Sequence of chain 47.C:
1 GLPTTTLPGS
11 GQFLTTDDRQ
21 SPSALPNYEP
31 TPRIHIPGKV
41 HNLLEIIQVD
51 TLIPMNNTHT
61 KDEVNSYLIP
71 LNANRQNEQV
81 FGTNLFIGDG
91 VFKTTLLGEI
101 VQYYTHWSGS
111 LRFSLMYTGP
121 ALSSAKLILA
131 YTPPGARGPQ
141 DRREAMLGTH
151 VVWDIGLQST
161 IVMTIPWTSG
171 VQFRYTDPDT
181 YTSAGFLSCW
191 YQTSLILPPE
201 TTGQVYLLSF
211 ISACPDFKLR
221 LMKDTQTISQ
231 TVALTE

Sequence of chain 46.A:
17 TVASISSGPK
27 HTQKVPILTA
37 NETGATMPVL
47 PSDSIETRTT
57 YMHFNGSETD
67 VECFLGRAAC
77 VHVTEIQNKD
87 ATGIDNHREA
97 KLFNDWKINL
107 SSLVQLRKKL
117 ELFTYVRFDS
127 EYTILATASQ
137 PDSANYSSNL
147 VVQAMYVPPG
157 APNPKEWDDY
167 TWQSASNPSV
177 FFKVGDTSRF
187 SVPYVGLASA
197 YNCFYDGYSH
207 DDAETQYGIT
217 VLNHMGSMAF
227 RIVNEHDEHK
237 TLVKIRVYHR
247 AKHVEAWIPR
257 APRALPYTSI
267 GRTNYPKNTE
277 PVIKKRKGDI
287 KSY

A protein and the small-molecule ligand that binds it are described below.
Small molecule (SMILES): OCCOCOCc1cc(CCCCCOc2c(Cl)cc(C3=NCCO3)cc2Cl)on1

Binding-site contacts:
Ligand atom C4 contacts residue LEU106 of chain 46.A at 2.5 Å (hydrophobic).
Ligand atom C3B contacts residue PHE186 of chain 46.A at 3.7 Å (hydrophobic).
Ligand atom CL1 contacts residue VAL188 of chain 46.A at 3.5 Å.
Ligand atom C1C contacts residue TYR128 of chain 46.A at 3.5 Å (hydrophobic).
Ligand atom CL2 contacts residue ILE104 of chain 46.A at 3.1 Å.
Ligand atom C31 contacts residue ASN219 of chain 46.A at 3.8 Å.
Ligand atom C5A contacts residue VAL176 of chain 46.A at 3.2 Å (hydrophobic).
Ligand atom C4A contacts residue SER175 of chain 46.A at 3.8 Å.
Ligand atom O1A contacts residue ALA150 of chain 46.A at 3.8 Å.
Ligand atom C4C contacts residue TYR128 of chain 46.A at 3.5 Å (hydrophobic).
Ligand atom C5A contacts residue PHE186 of chain 46.A at 3.5 Å (hydrophobic).
Ligand atom C2A contacts residue PHE186 of chain 46.A at 3.3 Å (hydrophobic).
Ligand atom N2 contacts residue MET221 of chain 46.A at 3.5 Å (h-bond).
Ligand atom C1B contacts residue VAL188 of chain 46.A at 3.8 Å (hydrophobic).
Ligand atom C4A contacts residue PRO174 of chain 46.A at 3.3 Å (hydrophobic).
Ligand atom N2 contacts residue ASN219 of chain 46.A at 3.4 Å (h-bond).
Ligand atom C6B contacts residue VAL188 of chain 46.A at 3.8 Å (hydrophobic).
Ligand atom C31 contacts residue LEU106 of chain 46.A at 3.8 Å (hydrophobic).
Ligand atom C2D contacts residue SER107 of chain 46.A at 3.8 Å.
Ligand atom C1B contacts residue TYR152 of chain 46.A at 3.8 Å (hydrophobic).
Ligand atom C4A contacts residue VAL176 of chain 46.A at 3.7 Å (hydrophobic).
Ligand atom C3D contacts residue LEU116 of chain 46.A at 3.6 Å (hydrophobic).
Ligand atom C5C contacts residue VAL188 of chain 46.A at 2.9 Å (hydrophobic).
Ligand atom O1B contacts residue TYR152 of chain 46.A at 3.8 Å.
Ligand atom CL2 contacts residue MET224 of chain 46.A at 2.9 Å.
Ligand atom C3C contacts residue ILE104 of chain 46.A at 3.6 Å (hydrophobic).
Ligand atom C3B contacts residue MET224 of chain 46.A at 3.4 Å (hydrophobic).
Ligand atom N3A contacts residue PRO174 of chain 46.A at 3.6 Å (h-bond).
Ligand atom O1 contacts residue MET221 of chain 46.A at 3.1 Å (h-bond).
Ligand atom O1A contacts residue PHE186 of chain 46.A at 2.9 Å.
Ligand atom C4B contacts residue PHE186 of chain 46.A at 3.4 Å (hydrophobic).
Ligand atom N3A contacts residue ALA24 of chain 46.C at 3.6 Å.
Ligand atom C3 contacts residue LEU106 of chain 46.A at 3.4 Å (hydrophobic).
Ligand atom C6B contacts residue TYR152 of chain 46.A at 3.8 Å (hydrophobic).
Ligand atom CL1 contacts residue LEU25 of chain 46.C at 3.5 Å.
Ligand atom O1D contacts residue SER107 of chain 46.A at 3.2 Å.
Ligand atom C5 contacts residue LEU106 of chain 46.A at 3.5 Å (hydrophobic).
Ligand atom C5B contacts residue TYR152 of chain 46.A at 3.8 Å (hydrophobic).
Ligand atom C2B contacts residue MET224 of chain 46.A at 3.6 Å (hydrophobic).
Ligand atom C5A contacts residue ALA150 of chain 46.A at 3.2 Å (hydrophobic).

Sequence of chain 46.C:
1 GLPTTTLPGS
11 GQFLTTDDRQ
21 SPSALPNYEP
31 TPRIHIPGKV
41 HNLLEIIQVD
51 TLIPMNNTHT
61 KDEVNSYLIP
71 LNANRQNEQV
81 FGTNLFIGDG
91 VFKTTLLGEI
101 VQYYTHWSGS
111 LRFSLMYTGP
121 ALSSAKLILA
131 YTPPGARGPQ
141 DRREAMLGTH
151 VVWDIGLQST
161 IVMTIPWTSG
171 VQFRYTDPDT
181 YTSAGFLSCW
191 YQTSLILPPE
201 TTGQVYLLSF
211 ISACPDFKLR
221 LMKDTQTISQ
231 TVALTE